Sequence of chain 1.B:
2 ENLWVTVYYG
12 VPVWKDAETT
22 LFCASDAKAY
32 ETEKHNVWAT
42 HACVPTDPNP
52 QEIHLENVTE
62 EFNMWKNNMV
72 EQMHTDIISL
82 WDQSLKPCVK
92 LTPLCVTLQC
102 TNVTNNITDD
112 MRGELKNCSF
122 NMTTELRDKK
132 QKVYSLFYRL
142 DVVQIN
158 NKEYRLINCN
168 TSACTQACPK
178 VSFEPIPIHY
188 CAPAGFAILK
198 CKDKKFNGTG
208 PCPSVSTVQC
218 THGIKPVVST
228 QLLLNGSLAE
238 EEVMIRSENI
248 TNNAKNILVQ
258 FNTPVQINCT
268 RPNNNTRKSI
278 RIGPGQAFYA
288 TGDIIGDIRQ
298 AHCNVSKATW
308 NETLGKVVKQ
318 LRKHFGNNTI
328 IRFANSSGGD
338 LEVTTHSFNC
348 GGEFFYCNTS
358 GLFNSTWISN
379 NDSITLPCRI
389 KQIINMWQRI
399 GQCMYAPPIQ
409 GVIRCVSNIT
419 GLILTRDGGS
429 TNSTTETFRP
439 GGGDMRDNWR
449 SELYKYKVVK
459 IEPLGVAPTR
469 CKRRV

This small molecule binds to this protein.
Small molecule (SMILES): CC(=O)N[C@H]1[C@H](O[C@H]2[C@H](O)[C@@H](NC(C)=O)CO[C@@H]2CO)O[C@H](CO)[C@@H](O)[C@@H]1O

Binding-site contacts:
Ligand atom N2 contacts residue HIS299 of chain 1.B at 3.3 Å (h-bond).
Ligand atom C8 contacts residue ASN265 of chain 1.B at 4.3 Å.
Ligand atom O7 contacts residue ASN301 of chain 1.B at 2.9 Å (h-bond).
Ligand atom C1 contacts residue HIS299 of chain 1.B at 4.0 Å.
Ligand atom C8 contacts residue HIS299 of chain 1.B at 4.5 Å.
Ligand atom C2 contacts residue ASN301 of chain 1.B at 2.5 Å.
Ligand atom C7 contacts residue ASN301 of chain 1.B at 3.0 Å.
Ligand atom C8 contacts residue ARG412 of chain 1.B at 4.2 Å.
Ligand atom O7 contacts residue ASN265 of chain 1.B at 4.4 Å.
Ligand atom N2 contacts residue ASN301 of chain 1.B at 2.9 Å (h-bond).
Ligand atom O3 contacts residue HIS299 of chain 1.B at 4.2 Å.
Ligand atom C7 contacts residue HIS299 of chain 1.B at 4.3 Å.
Ligand atom C3 contacts residue HIS299 of chain 1.B at 3.6 Å.
Ligand atom C4 contacts residue ASN301 of chain 1.B at 4.2 Å.
Ligand atom C8 contacts residue ASN301 of chain 1.B at 4.3 Å.
Ligand atom C2 contacts residue HIS299 of chain 1.B at 3.8 Å.
Ligand atom C3 contacts residue ASN301 of chain 1.B at 3.8 Å.
Ligand atom O6 contacts residue THR383 of chain 1.B at 4.0 Å.
Ligand atom C8 contacts residue THR267 of chain 1.B at 3.4 Å.
Ligand atom O6 contacts residue SER381 of chain 1.B at 4.0 Å.
Ligand atom O5 contacts residue ASN301 of chain 1.B at 2.4 Å (h-bond).
Ligand atom C6 contacts residue SER381 of chain 1.B at 4.2 Å.
Ligand atom C5 contacts residue ASN301 of chain 1.B at 3.7 Å.
Ligand atom C1 contacts residue ASN301 of chain 1.B at 1.4 Å.
Ligand atom O5 contacts residue SER381 of chain 1.B at 3.6 Å.